Binding-site contacts:
Ligand atom C4 contacts residue ASN17 of chain 1.D at 4.4 Å.
Ligand atom C3 contacts residue ASN17 of chain 1.D at 3.9 Å.
Ligand atom C8 contacts residue CYS15 of chain 1.D at 3.1 Å (hydrophobic).
Ligand atom C5 contacts residue ASN17 of chain 1.D at 3.8 Å.
Ligand atom C2 contacts residue ASN137 of chain 1.D at 4.0 Å.
Ligand atom O7 contacts residue ASN17 of chain 1.D at 3.4 Å (h-bond).
Ligand atom C8 contacts residue VAL16 of chain 1.D at 4.0 Å (hydrophobic).
Ligand atom C1 contacts residue ASN137 of chain 1.D at 3.7 Å.
Ligand atom N2 contacts residue ASN17 of chain 1.D at 3.0 Å (h-bond).
Ligand atom O5 contacts residue ASN17 of chain 1.D at 2.5 Å (h-bond).
Ligand atom C8 contacts residue ASN17 of chain 1.D at 3.8 Å.
Ligand atom C2 contacts residue ASN17 of chain 1.D at 2.5 Å.
Ligand atom C1 contacts residue ASN17 of chain 1.D at 1.5 Å.
Ligand atom C7 contacts residue ASN17 of chain 1.D at 3.3 Å.
Ligand atom C3 contacts residue ASN137 of chain 1.D at 4.1 Å.
Ligand atom N2 contacts residue ASN137 of chain 1.D at 3.6 Å.

A protein and the small-molecule ligand that binds it are described below.
Small molecule (SMILES): CC(=O)N[C@@H]1[C@@H](O)[C@H](O)[C@@H](CO)O[C@H]1O

Sequence of chain 1.D:
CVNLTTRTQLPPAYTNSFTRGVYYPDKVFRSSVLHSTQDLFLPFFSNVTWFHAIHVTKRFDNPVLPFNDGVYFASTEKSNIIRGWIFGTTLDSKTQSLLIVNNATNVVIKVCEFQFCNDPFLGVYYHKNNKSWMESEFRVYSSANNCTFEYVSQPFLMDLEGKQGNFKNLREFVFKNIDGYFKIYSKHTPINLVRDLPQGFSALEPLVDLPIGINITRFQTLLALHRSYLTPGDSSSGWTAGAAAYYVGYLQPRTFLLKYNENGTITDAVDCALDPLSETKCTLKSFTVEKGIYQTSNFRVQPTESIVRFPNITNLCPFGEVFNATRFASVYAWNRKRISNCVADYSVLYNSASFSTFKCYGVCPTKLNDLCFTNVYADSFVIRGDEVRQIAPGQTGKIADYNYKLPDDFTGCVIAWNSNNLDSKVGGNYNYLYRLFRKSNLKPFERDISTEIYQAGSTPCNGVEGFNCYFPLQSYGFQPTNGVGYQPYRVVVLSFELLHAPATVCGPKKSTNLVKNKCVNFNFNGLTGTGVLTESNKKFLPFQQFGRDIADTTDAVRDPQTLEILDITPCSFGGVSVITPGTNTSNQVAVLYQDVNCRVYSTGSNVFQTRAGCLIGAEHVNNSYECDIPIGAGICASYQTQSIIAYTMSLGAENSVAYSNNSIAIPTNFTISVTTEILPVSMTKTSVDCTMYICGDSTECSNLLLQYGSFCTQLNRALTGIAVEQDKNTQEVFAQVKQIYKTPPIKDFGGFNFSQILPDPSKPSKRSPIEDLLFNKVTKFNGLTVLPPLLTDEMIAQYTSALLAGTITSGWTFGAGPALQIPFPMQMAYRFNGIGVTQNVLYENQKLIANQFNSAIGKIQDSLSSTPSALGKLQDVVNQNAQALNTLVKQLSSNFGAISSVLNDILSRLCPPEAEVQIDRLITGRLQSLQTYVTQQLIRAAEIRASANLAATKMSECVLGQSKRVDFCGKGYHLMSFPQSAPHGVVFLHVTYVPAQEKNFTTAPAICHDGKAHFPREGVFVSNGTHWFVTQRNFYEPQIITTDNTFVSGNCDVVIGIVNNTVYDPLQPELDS